Sequence of chain 55.B:
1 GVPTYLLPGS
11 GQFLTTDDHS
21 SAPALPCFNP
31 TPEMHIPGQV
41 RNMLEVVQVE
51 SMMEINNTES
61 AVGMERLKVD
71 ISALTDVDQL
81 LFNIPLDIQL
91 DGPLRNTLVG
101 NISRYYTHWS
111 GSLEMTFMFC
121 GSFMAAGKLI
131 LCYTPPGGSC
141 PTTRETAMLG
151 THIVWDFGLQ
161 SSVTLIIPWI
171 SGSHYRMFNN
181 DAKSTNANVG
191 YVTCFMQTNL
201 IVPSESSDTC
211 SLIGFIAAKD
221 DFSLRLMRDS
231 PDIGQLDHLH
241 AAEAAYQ

Binding-site contacts:
Ligand atom C05 contacts residue TYR193 of chain 55.A at 3.3 Å (hydrophobic).
Ligand atom N28 contacts residue TYR193 of chain 55.A at 3.4 Å.
Ligand atom F24 contacts residue ILE182 of chain 55.A at 3.6 Å.
Ligand atom C30 contacts residue PHE115 of chain 55.A at 3.6 Å (hydrophobic).
Ligand atom C22 contacts residue ALA169 of chain 55.A at 3.5 Å (hydrophobic).
Ligand atom C07 contacts residue TYR193 of chain 55.A at 3.6 Å (hydrophobic).
Ligand atom O10 contacts residue ILE95 of chain 55.A at 3.3 Å.
Ligand atom O01 contacts residue PHE115 of chain 55.A at 3.5 Å.
Ligand atom C22 contacts residue ALA145 of chain 55.A at 3.6 Å (hydrophobic).
Ligand atom F24 contacts residue ALA169 of chain 55.A at 3.3 Å.
Ligand atom O23 contacts residue LEU220 of chain 55.A at 3.2 Å.
Ligand atom C13 contacts residue ILE119 of chain 55.A at 3.4 Å (hydrophobic).
Ligand atom F26 contacts residue ALA169 of chain 55.A at 2.5 Å.
Ligand atom C17 contacts residue ILE184 of chain 55.A at 3.4 Å (hydrophobic).
Ligand atom F26 contacts residue PHE147 of chain 55.A at 2.6 Å.
Ligand atom C29 contacts residue TYR193 of chain 55.A at 3.5 Å (hydrophobic).
Ligand atom N20 contacts residue ILE182 of chain 55.A at 3.3 Å.
Ligand atom O01 contacts residue THR97 of chain 55.A at 3.6 Å.
Ligand atom C14 contacts residue ILE119 of chain 55.A at 3.6 Å (hydrophobic).
Ligand atom C16 contacts residue ILE184 of chain 55.A at 3.2 Å (hydrophobic).
Ligand atom C22 contacts residue PHE147 of chain 55.A at 3.8 Å (hydrophobic).
Ligand atom C04 contacts residue TYR193 of chain 55.A at 3.8 Å (hydrophobic).
Ligand atom F25 contacts residue VAL171 of chain 55.A at 3.1 Å.
Ligand atom F26 contacts residue ALA145 of chain 55.A at 2.9 Å.
Ligand atom C08 contacts residue MET241 of chain 55.A at 3.6 Å (hydrophobic).
Ligand atom N20 contacts residue ILE184 of chain 55.A at 3.8 Å.
Ligand atom C21 contacts residue PHE147 of chain 55.A at 3.8 Å (hydrophobic).
Ligand atom F25 contacts residue ALA145 of chain 55.A at 3.0 Å.
Ligand atom C12 contacts residue ILE119 of chain 55.A at 3.4 Å (hydrophobic).
Ligand atom N02 contacts residue PHE115 of chain 55.A at 3.6 Å.
Ligand atom C21 contacts residue ILE182 of chain 55.A at 3.4 Å (hydrophobic).
Ligand atom C29 contacts residue SER194 of chain 55.A at 3.5 Å.
Ligand atom C08 contacts residue ALA117 of chain 55.A at 3.8 Å (hydrophobic).
Ligand atom N20 contacts residue PHE147 of chain 55.A at 3.4 Å.
Ligand atom C29 contacts residue VAL195 of chain 55.A at 3.4 Å (hydrophobic).
Ligand atom N19 contacts residue LEU220 of chain 55.A at 3.1 Å.
Ligand atom C30 contacts residue TYR193 of chain 55.A at 3.8 Å (hydrophobic).
Ligand atom C06 contacts residue TYR193 of chain 55.A at 3.8 Å (hydrophobic).
Ligand atom N02 contacts residue THR97 of chain 55.A at 3.4 Å.
Ligand atom F26 contacts residue MET146 of chain 55.A at 3.2 Å.

A small-molecule ligand and the protein it binds are described below.
Small molecule (SMILES): Cc1cc(-c2noc(C(F)(F)F)n2)ccc1OCCCc1cc(C(=O)N(C)C)no1

Sequence of chain 55.A:
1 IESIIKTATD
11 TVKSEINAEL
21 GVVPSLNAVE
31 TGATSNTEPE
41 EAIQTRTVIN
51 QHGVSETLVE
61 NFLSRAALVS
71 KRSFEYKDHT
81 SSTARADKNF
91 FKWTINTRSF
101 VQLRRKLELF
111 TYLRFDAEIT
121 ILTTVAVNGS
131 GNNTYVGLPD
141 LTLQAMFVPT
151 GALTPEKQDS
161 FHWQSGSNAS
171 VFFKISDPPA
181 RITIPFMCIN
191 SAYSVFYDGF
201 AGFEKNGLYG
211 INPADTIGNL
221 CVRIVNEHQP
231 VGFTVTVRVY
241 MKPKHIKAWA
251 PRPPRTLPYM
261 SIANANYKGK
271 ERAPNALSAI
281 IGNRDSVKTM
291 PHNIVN